Binding-site contacts:
Ligand atom C contacts residue ARG94 of chain 1.B at 3.5 Å.
Ligand atom OXT contacts residue THR89 of chain 1.B at 2.9 Å (h-bond).
Ligand atom CA contacts residue PRO87 of chain 1.B at 4.0 Å (hydrophobic).
Ligand atom N contacts residue TYR60 of chain 1.B at 4.0 Å.
Ligand atom OXT contacts residue LEU88 of chain 1.B at 3.6 Å.
Ligand atom OE1 contacts residue GLY139 of chain 1.B at 3.5 Å.
Ligand atom O contacts residue GLY139 of chain 1.B at 3.3 Å.
Ligand atom CD contacts residue GLU189 of chain 1.B at 4.0 Å.
Ligand atom OE2 contacts residue GLU189 of chain 1.B at 3.8 Å.
Ligand atom C contacts residue THR89 of chain 1.B at 3.6 Å.
Ligand atom OXT contacts residue TYR60 of chain 1.B at 3.3 Å.
Ligand atom CA contacts residue GLU189 of chain 1.B at 3.5 Å.
Ligand atom CB contacts residue SER140 of chain 1.B at 4.4 Å.
Ligand atom N contacts residue TYR215 of chain 1.B at 3.6 Å.
Ligand atom CG contacts residue GLU189 of chain 1.B at 3.6 Å.
Ligand atom C contacts residue TYR60 of chain 1.B at 3.4 Å (hydrophobic).
Ligand atom CG contacts residue TYR60 of chain 1.B at 4.1 Å (hydrophobic).
Ligand atom OE1 contacts residue THR141 of chain 1.B at 3.0 Å (h-bond).
Ligand atom O contacts residue TYR60 of chain 1.B at 3.2 Å.
Ligand atom N contacts residue THR89 of chain 1.B at 2.9 Å (h-bond).
Ligand atom CA contacts residue TYR60 of chain 1.B at 3.9 Å (hydrophobic).
Ligand atom CD contacts residue SER140 of chain 1.B at 4.3 Å.
Ligand atom N contacts residue GLU189 of chain 1.B at 2.7 Å (salt-bridge).
Ligand atom OXT contacts residue SER140 of chain 1.B at 4.0 Å.
Ligand atom OE1 contacts residue SER140 of chain 1.B at 3.1 Å (h-bond).
Ligand atom C contacts residue GLY139 of chain 1.B at 4.4 Å.
Ligand atom OXT contacts residue PRO87 of chain 1.B at 3.6 Å (h-bond).
Ligand atom CB contacts residue GLU189 of chain 1.B at 4.1 Å.
Ligand atom CB contacts residue TYR60 of chain 1.B at 3.4 Å (hydrophobic).
Ligand atom C contacts residue SER140 of chain 1.B at 3.4 Å.
Ligand atom CA contacts residue THR89 of chain 1.B at 3.4 Å.
Ligand atom N contacts residue PRO87 of chain 1.B at 2.8 Å (h-bond).
Ligand atom CD contacts residue THR141 of chain 1.B at 3.4 Å.
Ligand atom N contacts residue SER140 of chain 1.B at 4.2 Å.
Ligand atom OE2 contacts residue THR141 of chain 1.B at 2.7 Å (h-bond).
Ligand atom C contacts residue PRO87 of chain 1.B at 4.2 Å (hydrophobic).
Ligand atom O contacts residue SER140 of chain 1.B at 2.8 Å (h-bond).
Ligand atom OXT contacts residue ARG94 of chain 1.B at 2.9 Å (salt-bridge).
Ligand atom O contacts residue ARG94 of chain 1.B at 2.7 Å (salt-bridge).
Ligand atom CA contacts residue SER140 of chain 1.B at 3.3 Å.

Sequence of chain 1.B:
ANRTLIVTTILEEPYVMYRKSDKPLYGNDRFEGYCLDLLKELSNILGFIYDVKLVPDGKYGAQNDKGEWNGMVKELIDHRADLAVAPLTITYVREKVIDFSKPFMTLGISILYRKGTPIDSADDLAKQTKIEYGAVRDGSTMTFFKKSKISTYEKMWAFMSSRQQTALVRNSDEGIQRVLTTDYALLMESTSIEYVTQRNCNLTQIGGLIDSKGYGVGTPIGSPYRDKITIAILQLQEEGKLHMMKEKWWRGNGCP

A protein and the small-molecule ligand that binds it are described below.
Small molecule (SMILES): N[C@@H](CCC(=O)O)C(=O)O